A protein and the small-molecule ligand that binds it are described below.
Small molecule (SMILES): CC(=O)N[C@@H]1[C@@H](O)[C@H](O)[C@@H](CO)O[C@H]1O

Binding-site contacts:
Ligand atom C7 contacts residue ASN801 of chain 1.B at 3.9 Å.
Ligand atom C2 contacts residue ASN801 of chain 1.B at 2.5 Å.
Ligand atom O7 contacts residue SER803 of chain 1.B at 3.5 Å (h-bond).
Ligand atom O5 contacts residue ASN801 of chain 1.B at 2.4 Å (h-bond).
Ligand atom N2 contacts residue ASN801 of chain 1.B at 2.9 Å (h-bond).
Ligand atom C1 contacts residue ASN801 of chain 1.B at 1.4 Å.
Ligand atom C3 contacts residue ASN801 of chain 1.B at 3.8 Å.
Ligand atom O7 contacts residue ASN801 of chain 1.B at 4.4 Å.
Ligand atom C2 contacts residue SER803 of chain 1.B at 3.9 Å.
Ligand atom C7 contacts residue SER803 of chain 1.B at 4.4 Å.
Ligand atom C8 contacts residue GLN804 of chain 1.B at 3.4 Å.
Ligand atom C7 contacts residue GLN804 of chain 1.B at 3.3 Å.
Ligand atom O6 contacts residue ASN801 of chain 1.B at 4.3 Å.
Ligand atom C5 contacts residue ASN801 of chain 1.B at 3.7 Å.
Ligand atom O7 contacts residue GLN804 of chain 1.B at 2.6 Å (h-bond).
Ligand atom C4 contacts residue ASN801 of chain 1.B at 4.3 Å.

Sequence of chain 1.B:
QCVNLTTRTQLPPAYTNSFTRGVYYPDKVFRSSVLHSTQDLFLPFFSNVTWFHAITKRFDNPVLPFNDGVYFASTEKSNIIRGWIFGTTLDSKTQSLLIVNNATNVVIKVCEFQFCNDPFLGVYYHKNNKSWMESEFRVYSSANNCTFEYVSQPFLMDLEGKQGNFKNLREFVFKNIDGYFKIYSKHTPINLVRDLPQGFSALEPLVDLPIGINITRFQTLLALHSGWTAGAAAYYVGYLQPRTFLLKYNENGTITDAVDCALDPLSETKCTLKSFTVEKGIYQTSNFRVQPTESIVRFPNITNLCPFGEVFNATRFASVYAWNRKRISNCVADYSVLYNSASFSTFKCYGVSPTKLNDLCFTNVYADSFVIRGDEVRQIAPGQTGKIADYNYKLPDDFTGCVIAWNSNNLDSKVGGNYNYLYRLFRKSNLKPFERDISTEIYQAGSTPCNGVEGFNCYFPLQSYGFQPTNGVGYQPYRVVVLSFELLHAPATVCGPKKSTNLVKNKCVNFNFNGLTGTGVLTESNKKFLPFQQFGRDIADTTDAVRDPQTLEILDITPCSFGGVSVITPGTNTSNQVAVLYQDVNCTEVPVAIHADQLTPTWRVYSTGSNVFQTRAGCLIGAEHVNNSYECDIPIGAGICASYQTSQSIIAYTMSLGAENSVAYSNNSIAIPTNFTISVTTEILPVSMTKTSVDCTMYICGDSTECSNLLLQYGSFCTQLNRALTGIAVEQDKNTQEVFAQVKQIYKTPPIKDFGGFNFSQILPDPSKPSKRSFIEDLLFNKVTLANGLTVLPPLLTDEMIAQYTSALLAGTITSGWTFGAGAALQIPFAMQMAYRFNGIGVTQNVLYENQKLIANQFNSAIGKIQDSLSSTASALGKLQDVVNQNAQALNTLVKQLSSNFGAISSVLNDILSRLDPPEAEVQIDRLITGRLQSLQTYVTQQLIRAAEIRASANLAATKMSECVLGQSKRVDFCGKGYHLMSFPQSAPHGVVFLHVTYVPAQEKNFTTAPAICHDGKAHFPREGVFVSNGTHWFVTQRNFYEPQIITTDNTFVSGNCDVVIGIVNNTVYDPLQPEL